Binding-site contacts:
Ligand atom C2 contacts residue ASN38 of chain 1.A at 2.2 Å.
Ligand atom O7 contacts residue ASN38 of chain 1.A at 3.8 Å.
Ligand atom C6 contacts residue ALA39 of chain 1.A at 4.2 Å (hydrophobic).
Ligand atom C1 contacts residue ASN38 of chain 1.A at 1.4 Å.
Ligand atom C3 contacts residue ASN38 of chain 1.A at 3.6 Å.
Ligand atom O5 contacts residue THR318 of chain 1.A at 4.2 Å.
Ligand atom O5 contacts residue ASN38 of chain 1.A at 2.4 Å (h-bond).
Ligand atom C1 contacts residue THR318 of chain 1.A at 4.2 Å.
Ligand atom C5 contacts residue ASN38 of chain 1.A at 3.6 Å.
Ligand atom N2 contacts residue ASN38 of chain 1.A at 2.7 Å (h-bond).
Ligand atom O5 contacts residue ALA39 of chain 1.A at 3.7 Å.
Ligand atom C4 contacts residue ASN38 of chain 1.A at 4.1 Å.
Ligand atom C7 contacts residue ASN38 of chain 1.A at 3.5 Å.

This small molecule binds to this protein.
Small molecule (SMILES): CC(=O)N[C@H]1[C@H](O[C@H]2[C@H](O)[C@@H](NC(C)=O)CO[C@@H]2CO)O[C@H](CO)[C@@H](O[C@@H]2O[C@H](CO[C@H]3O[C@H](CO)[C@@H](O)[C@H](O)[C@@H]3O)[C@@H](O)[C@H](O[C@H]3O[C@H](CO)[C@@H](O)[C@H](O)[C@@H]3O)[C@@H]2O)[C@@H]1O

Sequence of chain 1.A:
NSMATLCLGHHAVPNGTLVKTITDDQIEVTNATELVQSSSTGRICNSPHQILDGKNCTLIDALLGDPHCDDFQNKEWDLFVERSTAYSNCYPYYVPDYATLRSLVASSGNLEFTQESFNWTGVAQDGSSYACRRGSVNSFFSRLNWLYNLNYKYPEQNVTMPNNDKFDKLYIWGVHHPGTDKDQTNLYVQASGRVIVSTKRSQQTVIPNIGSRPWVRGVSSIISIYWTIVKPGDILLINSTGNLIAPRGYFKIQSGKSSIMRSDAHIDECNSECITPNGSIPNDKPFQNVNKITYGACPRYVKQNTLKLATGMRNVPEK